Binding-site contacts:
Ligand atom C3 contacts residue VAL32 of chain 1.A at 3.2 Å (hydrophobic).
Ligand atom N2 contacts residue VAL32 of chain 1.A at 3.8 Å.
Ligand atom C25 contacts residue NAP1 of chain 1.C at 3.2 Å.
Ligand atom S24 contacts residue SER50 of chain 1.A at 3.6 Å.
Ligand atom C14 contacts residue LEU29 of chain 1.A at 3.4 Å (hydrophobic).
Ligand atom N4 contacts residue VAL32 of chain 1.A at 3.2 Å.
Ligand atom N4 contacts residue ASP28 of chain 1.A at 2.9 Å (salt-bridge).
Ligand atom C1 contacts residue PHE93 of chain 1.A at 3.8 Å (hydrophobic).
Ligand atom N2 contacts residue VAL7 of chain 1.A at 3.3 Å.
Ligand atom N2 contacts residue LEU6 of chain 1.A at 3.4 Å.
Ligand atom C7 contacts residue NAP1 of chain 1.C at 3.4 Å.
Ligand atom C10 contacts residue LEU29 of chain 1.A at 3.7 Å (hydrophobic).
Ligand atom C23 contacts residue GLN20 of chain 1.A at 3.7 Å.
Ligand atom C5 contacts residue VAL32 of chain 1.A at 3.8 Å (hydrophobic).
Ligand atom C8 contacts residue PHE93 of chain 1.A at 3.3 Å (hydrophobic).
Ligand atom C19 contacts residue LEU29 of chain 1.A at 3.6 Å (hydrophobic).
Ligand atom C25 contacts residue LEU21 of chain 1.A at 3.6 Å (hydrophobic).
Ligand atom C1 contacts residue LEU6 of chain 1.A at 3.5 Å (hydrophobic).
Ligand atom S24 contacts residue GLN20 of chain 1.A at 3.7 Å.
Ligand atom C3 contacts residue ASP28 of chain 1.A at 3.6 Å.
Ligand atom C6 contacts residue PHE93 of chain 1.A at 3.7 Å (hydrophobic).
Ligand atom C3 contacts residue NAP1 of chain 1.C at 3.5 Å.
Ligand atom C7 contacts residue PHE93 of chain 1.A at 3.3 Å (hydrophobic).
Ligand atom N2 contacts residue NAP1 of chain 1.C at 3.1 Å (h-bond).
Ligand atom N12 contacts residue ASP28 of chain 1.A at 2.8 Å (salt-bridge).
Ligand atom N2 contacts residue ALA8 of chain 1.A at 3.6 Å.
Ligand atom C3 contacts residue ALA8 of chain 1.A at 3.6 Å (hydrophobic).
Ligand atom N11 contacts residue PHE93 of chain 1.A at 2.8 Å (h-bond).
Ligand atom S24 contacts residue NAP1 of chain 1.C at 3.3 Å (h-bond).
Ligand atom N12 contacts residue VAL32 of chain 1.A at 3.5 Å.
Ligand atom N11 contacts residue LEU6 of chain 1.A at 2.6 Å (h-bond).
Ligand atom N26 contacts residue LEU21 of chain 1.A at 3.5 Å.
Ligand atom N12 contacts residue VAL7 of chain 1.A at 3.3 Å.
Ligand atom C6 contacts residue NAP1 of chain 1.C at 3.6 Å.
Ligand atom C18 contacts residue LEU29 of chain 1.A at 3.2 Å (hydrophobic).
Ligand atom N11 contacts residue NAP1 of chain 1.C at 3.6 Å (h-bond).
Ligand atom N12 contacts residue ALA8 of chain 1.A at 3.3 Å (h-bond).
Ligand atom C3 contacts residue VAL7 of chain 1.A at 3.8 Å (hydrophobic).
Ligand atom C27 contacts residue LEU29 of chain 1.A at 3.4 Å (hydrophobic).
Ligand atom C1 contacts residue NAP1 of chain 1.C at 3.1 Å.

The small molecule below binds the protein below.
Small molecule (SMILES): Cc1cc2nc(-c3cscn3)n(-c3ccc4c(N)nc(N)nc4c3)c2cc1C

Sequence of chain 1.A:
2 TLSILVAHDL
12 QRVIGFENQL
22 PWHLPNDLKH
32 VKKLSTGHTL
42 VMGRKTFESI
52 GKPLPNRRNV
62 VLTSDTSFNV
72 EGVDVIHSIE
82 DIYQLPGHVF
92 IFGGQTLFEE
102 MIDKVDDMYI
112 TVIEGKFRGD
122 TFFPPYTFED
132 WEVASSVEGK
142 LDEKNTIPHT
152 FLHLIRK